A small-molecule ligand and the protein it binds are described below.
Small molecule (SMILES): OC[C@H]1O[C@H](O[C@H]2[C@H](O)[C@@H](O)[C@@H](O[C@H]3[C@H](O)[C@@H](O)[C@@H](O[C@H]4[C@H](O)[C@@H](O)[C@@H](O)O[C@@H]4CO)O[C@@H]3CO)O[C@@H]2CO)[C@H](O)[C@@H](O)[C@@H]1O

Binding-site contacts:
Ligand atom O2 contacts residue ASP65 of chain 1.A at 2.7 Å (salt-bridge).
Ligand atom O3 contacts residue GLU44 of chain 1.A at 2.6 Å (salt-bridge).
Ligand atom O6 contacts residue TYR155 of chain 1.A at 3.0 Å (h-bond).
Ligand atom O2 contacts residue EDO1 of chain 1.O at 3.0 Å (h-bond).
Ligand atom C2 contacts residue TRP230 of chain 1.A at 3.5 Å (hydrophobic).
Ligand atom O5 contacts residue GLU45 of chain 1.A at 3.0 Å (salt-bridge).
Ligand atom C3 contacts residue GLU44 of chain 1.A at 3.3 Å.
Ligand atom C1 contacts residue TYR155 of chain 1.A at 3.5 Å (hydrophobic).
Ligand atom O5 contacts residue TYR155 of chain 1.A at 3.2 Å.
Ligand atom C2 contacts residue ASP65 of chain 1.A at 3.4 Å.
Ligand atom O3 contacts residue ARG66 of chain 1.A at 2.9 Å (salt-bridge).
Ligand atom O3 contacts residue ASP65 of chain 1.A at 2.7 Å (salt-bridge).
Ligand atom O3 contacts residue TRP62 of chain 1.A at 3.0 Å (h-bond).
Ligand atom O1 contacts residue LYS15 of chain 1.A at 3.0 Å (salt-bridge).
Ligand atom C1 contacts residue ASP14 of chain 1.A at 3.4 Å.
Ligand atom O6 contacts residue ARG344 of chain 1.A at 3.5 Å.
Ligand atom C6 contacts residue EDO1 of chain 1.O at 3.3 Å.
Ligand atom O5 contacts residue TYR341 of chain 1.A at 3.2 Å.
Ligand atom O5 contacts residue TRP340 of chain 1.A at 3.1 Å.
Ligand atom O6 contacts residue PRO154 of chain 1.A at 3.2 Å.
Ligand atom O6 contacts residue EDO1 of chain 1.FA at 3.3 Å (h-bond).
Ligand atom C1 contacts residue GLU44 of chain 1.A at 3.4 Å.
Ligand atom C1 contacts residue GLU45 of chain 1.A at 3.1 Å.
Ligand atom O2 contacts residue TRP230 of chain 1.A at 3.6 Å.
Ligand atom O2 contacts residue LYS15 of chain 1.A at 2.9 Å (salt-bridge).
Ligand atom O4 contacts residue EDO1 of chain 1.FA at 2.7 Å (h-bond).
Ligand atom C1 contacts residue TRP340 of chain 1.A at 3.4 Å (hydrophobic).
Ligand atom C6 contacts residue GLU153 of chain 1.A at 3.3 Å.
Ligand atom O2 contacts residue GLU44 of chain 1.A at 2.6 Å (salt-bridge).
Ligand atom C2 contacts residue GLU111 of chain 1.A at 3.5 Å.
Ligand atom O6 contacts residue EDO1 of chain 1.O at 2.7 Å (h-bond).
Ligand atom C5 contacts residue EDO1 of chain 1.O at 3.5 Å.
Ligand atom C2 contacts residue GLU44 of chain 1.A at 3.4 Å.
Ligand atom O2 contacts residue GLU111 of chain 1.A at 2.6 Å (salt-bridge).
Ligand atom O2 contacts residue ARG66 of chain 1.A at 2.9 Å (salt-bridge).
Ligand atom O6 contacts residue GLU153 of chain 1.A at 2.8 Å (salt-bridge).
Ligand atom O1 contacts residue ASP14 of chain 1.A at 2.7 Å (salt-bridge).
Ligand atom O4 contacts residue EDO1 of chain 1.O at 3.2 Å (h-bond).
Ligand atom O3 contacts residue LYS42 of chain 1.A at 3.5 Å (salt-bridge).
Ligand atom O2 contacts residue ALA63 of chain 1.A at 3.3 Å.

Sequence of chain 1.A:
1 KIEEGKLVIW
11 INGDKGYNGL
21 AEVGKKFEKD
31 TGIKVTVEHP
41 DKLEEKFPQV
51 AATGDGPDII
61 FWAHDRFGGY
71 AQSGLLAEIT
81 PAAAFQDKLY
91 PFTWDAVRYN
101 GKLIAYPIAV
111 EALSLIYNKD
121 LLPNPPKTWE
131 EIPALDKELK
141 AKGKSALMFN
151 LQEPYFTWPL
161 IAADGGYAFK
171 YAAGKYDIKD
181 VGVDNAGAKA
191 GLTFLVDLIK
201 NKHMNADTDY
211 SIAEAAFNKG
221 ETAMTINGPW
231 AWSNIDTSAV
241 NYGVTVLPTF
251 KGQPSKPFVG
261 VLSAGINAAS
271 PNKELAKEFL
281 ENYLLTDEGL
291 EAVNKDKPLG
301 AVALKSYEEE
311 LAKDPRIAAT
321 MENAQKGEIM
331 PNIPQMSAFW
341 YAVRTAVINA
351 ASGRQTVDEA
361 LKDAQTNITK

Sequence of chain 1.F:
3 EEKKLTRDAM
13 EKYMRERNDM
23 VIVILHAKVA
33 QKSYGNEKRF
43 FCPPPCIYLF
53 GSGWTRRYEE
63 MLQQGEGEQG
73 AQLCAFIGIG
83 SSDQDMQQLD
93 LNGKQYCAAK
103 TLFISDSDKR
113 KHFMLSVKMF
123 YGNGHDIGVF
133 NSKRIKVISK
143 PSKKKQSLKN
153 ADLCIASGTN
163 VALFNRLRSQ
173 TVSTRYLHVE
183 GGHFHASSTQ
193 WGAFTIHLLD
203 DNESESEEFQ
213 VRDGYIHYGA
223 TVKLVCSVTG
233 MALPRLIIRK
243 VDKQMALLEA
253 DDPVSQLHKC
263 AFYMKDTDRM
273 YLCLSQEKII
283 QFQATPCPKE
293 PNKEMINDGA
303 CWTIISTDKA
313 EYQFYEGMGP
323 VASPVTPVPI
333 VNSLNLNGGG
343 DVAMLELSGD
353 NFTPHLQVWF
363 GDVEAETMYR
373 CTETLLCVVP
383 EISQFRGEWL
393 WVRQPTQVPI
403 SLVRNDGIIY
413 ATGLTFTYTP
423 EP